Sequence of chain 2.A:
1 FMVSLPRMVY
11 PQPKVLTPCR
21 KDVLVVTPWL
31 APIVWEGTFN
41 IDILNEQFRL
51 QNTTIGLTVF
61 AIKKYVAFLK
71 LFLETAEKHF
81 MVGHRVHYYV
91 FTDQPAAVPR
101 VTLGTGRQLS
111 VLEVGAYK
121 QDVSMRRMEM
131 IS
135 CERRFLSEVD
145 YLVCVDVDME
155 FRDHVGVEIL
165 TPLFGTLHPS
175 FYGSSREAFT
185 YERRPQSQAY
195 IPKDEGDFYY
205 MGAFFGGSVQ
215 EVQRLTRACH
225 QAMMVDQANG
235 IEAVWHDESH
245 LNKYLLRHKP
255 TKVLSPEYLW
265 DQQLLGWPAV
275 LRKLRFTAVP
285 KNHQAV

Binding-site contacts:
Ligand atom C5A contacts residue HIS172 of chain 2.A at 3.9 Å.
Ligand atom C1B contacts residue SER174 of chain 2.A at 3.5 Å.
Ligand atom O5A contacts residue PHE175 of chain 2.A at 4.0 Å.
Ligand atom C3 contacts residue HIS287 of chain 2.A at 3.9 Å.
Ligand atom C6A contacts residue TYR203 of chain 2.A at 3.7 Å (hydrophobic).
Ligand atom C2B contacts residue LEU268 of chain 2.A at 3.7 Å (hydrophobic).
Ligand atom C5A contacts residue TRP239 of chain 2.A at 3.7 Å (hydrophobic).
Ligand atom C6A contacts residue TRP239 of chain 2.A at 3.4 Å (hydrophobic).
Ligand atom C3A contacts residue TRP239 of chain 2.A at 3.9 Å (hydrophobic).
Ligand atom O4 contacts residue ALA282 of chain 2.A at 3.7 Å.
Ligand atom C2 contacts residue UDP1 of chain 2.D at 3.4 Å.
Ligand atom O1 contacts residue HIS172 of chain 2.A at 3.5 Å.
Ligand atom C6 contacts residue PRO173 of chain 2.A at 3.9 Å (hydrophobic).
Ligand atom O3 contacts residue ASP265 of chain 2.A at 4.0 Å.
Ligand atom C4A contacts residue GLU242 of chain 2.A at 3.4 Å.
Ligand atom O3 contacts residue HIS287 of chain 2.A at 3.1 Å (h-bond).
Ligand atom O4A contacts residue HIS172 of chain 2.A at 3.0 Å (h-bond).
Ligand atom C2 contacts residue HIS287 of chain 2.A at 3.7 Å.
Ligand atom C6A contacts residue THR184 of chain 2.A at 3.2 Å.
Ligand atom C1 contacts residue UDP1 of chain 2.D at 3.6 Å.
Ligand atom C2A contacts residue HIS172 of chain 2.A at 3.8 Å.
Ligand atom C1A contacts residue HIS172 of chain 2.A at 3.7 Å.
Ligand atom O2 contacts residue UDP1 of chain 2.D at 2.7 Å (h-bond).
Ligand atom O2A contacts residue UDP1 of chain 2.D at 4.0 Å.
Ligand atom O5 contacts residue MET205 of chain 2.A at 3.4 Å.
Ligand atom C4A contacts residue TRP239 of chain 2.A at 3.6 Å (hydrophobic).
Ligand atom C6A contacts residue GLU242 of chain 2.A at 3.5 Å.
Ligand atom O4 contacts residue ASP265 of chain 2.A at 2.6 Å (salt-bridge).
Ligand atom C4A contacts residue HIS172 of chain 2.A at 3.9 Å.
Ligand atom C3A contacts residue UDP1 of chain 2.D at 3.6 Å.
Ligand atom O2 contacts residue HIS287 of chain 2.A at 2.8 Å (h-bond).
Ligand atom C2B contacts residue SER174 of chain 2.A at 3.7 Å.
Ligand atom C4 contacts residue ASP265 of chain 2.A at 3.3 Å.
Ligand atom O6 contacts residue TRP239 of chain 2.A at 3.4 Å (h-bond).
Ligand atom O4A contacts residue GLU242 of chain 2.A at 2.6 Å (salt-bridge).
Ligand atom O5A contacts residue HIS172 of chain 2.A at 3.1 Å (h-bond).
Ligand atom O3A contacts residue UDP1 of chain 2.D at 2.5 Å (h-bond).
Ligand atom O1 contacts residue SER174 of chain 2.A at 3.8 Å.
Ligand atom O6 contacts residue THR184 of chain 2.A at 2.7 Å (h-bond).
Ligand atom O6 contacts residue PHE175 of chain 2.A at 3.4 Å.

The protein below binds the small molecule below.
Small molecule (SMILES): CCCCCCCCO[C@@H]1O[C@H](CO)[C@H](O)[C@H](O)[C@H]1O[C@@H]1O[C@@H](C)[C@@H](O)[C@@H](O)[C@@H]1O